The protein below binds the small molecule below.
Small molecule (SMILES): CCc1ccccc1-c1ccc(CNCCc2nc3cc(OC)ccc3[nH]2)cc1Cl

Binding-site contacts:
Ligand atom C13 contacts residue ASN141 of chain 1.A at 3.7 Å.
Ligand atom C15 contacts residue HIS183 of chain 1.A at 3.3 Å.
Ligand atom C12 contacts residue PRO182 of chain 1.A at 3.9 Å (hydrophobic).
Ligand atom CL contacts residue VAL185 of chain 1.A at 3.2 Å.
Ligand atom N1 contacts residue ASN141 of chain 1.A at 2.8 Å (h-bond).
Ligand atom C14 contacts residue PRO182 of chain 1.A at 3.4 Å (hydrophobic).
Ligand atom C23 contacts residue PRO182 of chain 1.A at 3.8 Å (hydrophobic).
Ligand atom C22 contacts residue HIS183 of chain 1.A at 3.9 Å.
Ligand atom C15 contacts residue MET186 of chain 1.A at 3.9 Å (hydrophobic).
Ligand atom C contacts residue LEU151 of chain 1.A at 3.6 Å (hydrophobic).
Ligand atom CL contacts residue ILE187 of chain 1.A at 3.7 Å.
Ligand atom C23 contacts residue VAL185 of chain 1.A at 3.3 Å (hydrophobic).
Ligand atom C5 contacts residue MET248 of chain 1.A at 3.7 Å (hydrophobic).
Ligand atom C16 contacts residue ASN141 of chain 1.A at 3.3 Å.
Ligand atom C17 contacts residue ASN141 of chain 1.A at 3.3 Å.
Ligand atom N contacts residue VAL185 of chain 1.A at 3.0 Å (h-bond).
Ligand atom C20 contacts residue GLY69 of chain 1.A at 3.8 Å.
Ligand atom CL contacts residue MET244 of chain 1.A at 3.6 Å.
Ligand atom C13 contacts residue VAL185 of chain 1.A at 3.4 Å (hydrophobic).
Ligand atom C1 contacts residue TYR159 of chain 1.A at 3.7 Å (hydrophobic).
Ligand atom C11 contacts residue VAL185 of chain 1.A at 3.8 Å (hydrophobic).
Ligand atom N1 contacts residue MET186 of chain 1.A at 3.8 Å.
Ligand atom C13 contacts residue PRO182 of chain 1.A at 3.6 Å (hydrophobic).
Ligand atom C4 contacts residue MET248 of chain 1.A at 3.5 Å (hydrophobic).
Ligand atom C14 contacts residue VAL185 of chain 1.A at 3.0 Å (hydrophobic).
Ligand atom C24 contacts residue ILE187 of chain 1.A at 3.6 Å (hydrophobic).
Ligand atom O contacts residue GLY69 of chain 1.A at 3.7 Å.
Ligand atom C1 contacts residue ILE187 of chain 1.A at 3.7 Å (hydrophobic).
Ligand atom CL contacts residue ILE163 of chain 1.A at 3.7 Å.
Ligand atom N2 contacts residue HIS183 of chain 1.A at 2.7 Å (h-bond).
Ligand atom C12 contacts residue VAL185 of chain 1.A at 3.4 Å (hydrophobic).
Ligand atom C contacts residue ILE187 of chain 1.A at 3.9 Å (hydrophobic).
Ligand atom C21 contacts residue HIS183 of chain 1.A at 3.6 Å.
Ligand atom N contacts residue PRO182 of chain 1.A at 2.8 Å (h-bond).
Ligand atom C5 contacts residue MET244 of chain 1.A at 3.4 Å (hydrophobic).
Ligand atom C10 contacts residue PHE144 of chain 1.A at 3.9 Å (hydrophobic).
Ligand atom C4 contacts residue MET244 of chain 1.A at 3.8 Å (hydrophobic).
Ligand atom C23 contacts residue ILE187 of chain 1.A at 3.6 Å (hydrophobic).
Ligand atom C14 contacts residue HIS183 of chain 1.A at 3.3 Å.
Ligand atom C6 contacts residue MET244 of chain 1.A at 3.8 Å (hydrophobic).

Sequence of chain 1.A:
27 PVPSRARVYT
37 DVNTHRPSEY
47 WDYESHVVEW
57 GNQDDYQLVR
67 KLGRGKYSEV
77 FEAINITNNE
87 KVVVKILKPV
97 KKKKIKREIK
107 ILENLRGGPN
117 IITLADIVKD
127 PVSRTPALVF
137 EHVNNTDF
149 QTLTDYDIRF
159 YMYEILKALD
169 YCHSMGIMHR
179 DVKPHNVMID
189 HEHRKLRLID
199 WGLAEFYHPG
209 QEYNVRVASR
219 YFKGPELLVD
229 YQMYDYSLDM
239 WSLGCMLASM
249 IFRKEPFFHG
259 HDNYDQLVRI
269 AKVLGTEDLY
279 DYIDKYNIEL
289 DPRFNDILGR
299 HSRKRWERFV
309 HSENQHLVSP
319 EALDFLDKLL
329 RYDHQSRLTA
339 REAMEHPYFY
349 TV